Binding-site contacts:
Ligand atom N6 contacts residue ASP355 of chain 1.A at 3.2 Å (salt-bridge).
Ligand atom O4 contacts residue TRP326 of chain 1.A at 3.7 Å.
Ligand atom C1 contacts residue ZN1 of chain 1.E at 3.0 Å.
Ligand atom O1A contacts residue ZN1 of chain 1.E at 2.2 Å.
Ligand atom C4 contacts residue HIS49 of chain 1.A at 4.0 Å.
Ligand atom O6 contacts residue TRP326 of chain 1.A at 3.2 Å.
Ligand atom O3 contacts residue ZN1 of chain 1.E at 3.3 Å.
Ligand atom C4 contacts residue ARG357 of chain 1.A at 3.8 Å.
Ligand atom C3 contacts residue ARG357 of chain 1.A at 3.9 Å.
Ligand atom O4 contacts residue HIS49 of chain 1.A at 3.1 Å (h-bond).
Ligand atom N6 contacts residue TYR50 of chain 1.A at 3.5 Å (h-bond).
Ligand atom O6 contacts residue TRP325 of chain 1.A at 3.7 Å.
Ligand atom C1 contacts residue HIS28 of chain 1.A at 3.9 Å.
Ligand atom O1A contacts residue HIS28 of chain 1.A at 3.2 Å (h-bond).
Ligand atom O5 contacts residue TYR50 of chain 1.A at 3.6 Å.
Ligand atom O2 contacts residue ASP355 of chain 1.A at 2.8 Å (salt-bridge).
Ligand atom O1B contacts residue SER223 of chain 1.A at 3.9 Å.
Ligand atom O2 contacts residue ZN1 of chain 1.E at 2.1 Å.
Ligand atom O4 contacts residue ARG357 of chain 1.A at 3.0 Å (salt-bridge).
Ligand atom O3 contacts residue HIS28 of chain 1.A at 2.9 Å (h-bond).
Ligand atom O2 contacts residue HIS26 of chain 1.A at 4.0 Å.
Ligand atom O2 contacts residue HIS28 of chain 1.A at 3.5 Å (h-bond).
Ligand atom O5 contacts residue ARG357 of chain 1.A at 2.7 Å (salt-bridge).
Ligand atom O1B contacts residue ARG170 of chain 1.A at 3.5 Å (salt-bridge).
Ligand atom O1A contacts residue ARG170 of chain 1.A at 2.6 Å (salt-bridge).
Ligand atom O6 contacts residue TYR50 of chain 1.A at 2.8 Å (h-bond).
Ligand atom C2 contacts residue ZN1 of chain 1.E at 3.0 Å.
Ligand atom C5 contacts residue ARG357 of chain 1.A at 3.6 Å.
Ligand atom C5 contacts residue HIS49 of chain 1.A at 3.6 Å.
Ligand atom O6 contacts residue ASP355 of chain 1.A at 3.6 Å.
Ligand atom C2 contacts residue TRP325 of chain 1.A at 3.5 Å (hydrophobic).
Ligand atom C3 contacts residue ZN1 of chain 1.E at 3.8 Å.
Ligand atom O1A contacts residue MET258 of chain 1.A at 3.8 Å.
Ligand atom C3 contacts residue HIS28 of chain 1.A at 4.0 Å.
Ligand atom O1A contacts residue HIS26 of chain 1.A at 3.2 Å (h-bond).
Ligand atom C4 contacts residue TRP326 of chain 1.A at 3.7 Å (hydrophobic).
Ligand atom O2 contacts residue TRP325 of chain 1.A at 2.9 Å (h-bond).
Ligand atom O5 contacts residue HIS49 of chain 1.A at 2.8 Å (h-bond).
Ligand atom O3 contacts residue ARG357 of chain 1.A at 3.2 Å (salt-bridge).
Ligand atom C1 contacts residue ARG170 of chain 1.A at 3.5 Å.

Sequence of chain 1.A:
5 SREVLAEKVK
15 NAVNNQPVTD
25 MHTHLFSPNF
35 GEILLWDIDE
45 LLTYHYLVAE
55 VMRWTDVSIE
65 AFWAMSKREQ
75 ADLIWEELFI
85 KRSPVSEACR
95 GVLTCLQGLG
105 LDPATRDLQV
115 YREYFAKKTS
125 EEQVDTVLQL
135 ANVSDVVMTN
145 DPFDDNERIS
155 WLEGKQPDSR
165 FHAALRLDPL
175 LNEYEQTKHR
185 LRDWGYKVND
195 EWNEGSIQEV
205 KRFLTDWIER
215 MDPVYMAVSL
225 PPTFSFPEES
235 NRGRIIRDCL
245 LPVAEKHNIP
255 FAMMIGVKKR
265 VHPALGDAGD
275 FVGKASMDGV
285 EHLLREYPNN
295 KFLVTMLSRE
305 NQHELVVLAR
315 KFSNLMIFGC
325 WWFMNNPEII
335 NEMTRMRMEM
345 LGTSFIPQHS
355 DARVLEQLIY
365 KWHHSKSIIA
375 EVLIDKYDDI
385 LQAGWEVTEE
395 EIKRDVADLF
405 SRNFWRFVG

This small molecule binds to this protein.
Small molecule (SMILES): O=C(O)[C@@H](O)[C@H](O)[C@H](O)C(=O)NO